Binding-site contacts:
Ligand atom N2 contacts residue ASN287 of chain 1.C at 2.9 Å (h-bond).
Ligand atom O7 contacts residue ASN287 of chain 1.C at 3.3 Å (h-bond).
Ligand atom C4 contacts residue ASN287 of chain 1.C at 4.3 Å.
Ligand atom O5 contacts residue ASN287 of chain 1.C at 2.4 Å (h-bond).
Ligand atom C7 contacts residue ASN287 of chain 1.C at 3.4 Å.
Ligand atom C2 contacts residue ASN287 of chain 1.C at 2.5 Å.
Ligand atom C5 contacts residue ASN287 of chain 1.C at 3.7 Å.
Ligand atom C3 contacts residue ASN287 of chain 1.C at 3.8 Å.
Ligand atom C1 contacts residue ASN287 of chain 1.C at 1.4 Å.
Ligand atom C8 contacts residue ASP276 of chain 1.C at 3.5 Å.

Sequence of chain 1.C:
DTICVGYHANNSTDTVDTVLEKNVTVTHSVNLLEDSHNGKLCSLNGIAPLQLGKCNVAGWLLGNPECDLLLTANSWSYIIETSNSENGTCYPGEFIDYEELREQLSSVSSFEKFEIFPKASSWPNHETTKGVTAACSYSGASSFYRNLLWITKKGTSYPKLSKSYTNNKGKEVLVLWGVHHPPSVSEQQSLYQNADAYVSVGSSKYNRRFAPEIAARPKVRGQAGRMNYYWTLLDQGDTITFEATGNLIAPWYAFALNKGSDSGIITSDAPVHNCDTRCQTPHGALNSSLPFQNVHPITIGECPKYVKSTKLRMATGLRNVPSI

The small molecule below binds the protein below.
Small molecule (SMILES): CC(=O)N[C@H]1[C@H](O[C@H]2[C@H](O)[C@@H](NC(C)=O)CO[C@@H]2CO)O[C@H](CO)[C@@H](O)[C@@H]1O